Sequence of chain 1.XA:
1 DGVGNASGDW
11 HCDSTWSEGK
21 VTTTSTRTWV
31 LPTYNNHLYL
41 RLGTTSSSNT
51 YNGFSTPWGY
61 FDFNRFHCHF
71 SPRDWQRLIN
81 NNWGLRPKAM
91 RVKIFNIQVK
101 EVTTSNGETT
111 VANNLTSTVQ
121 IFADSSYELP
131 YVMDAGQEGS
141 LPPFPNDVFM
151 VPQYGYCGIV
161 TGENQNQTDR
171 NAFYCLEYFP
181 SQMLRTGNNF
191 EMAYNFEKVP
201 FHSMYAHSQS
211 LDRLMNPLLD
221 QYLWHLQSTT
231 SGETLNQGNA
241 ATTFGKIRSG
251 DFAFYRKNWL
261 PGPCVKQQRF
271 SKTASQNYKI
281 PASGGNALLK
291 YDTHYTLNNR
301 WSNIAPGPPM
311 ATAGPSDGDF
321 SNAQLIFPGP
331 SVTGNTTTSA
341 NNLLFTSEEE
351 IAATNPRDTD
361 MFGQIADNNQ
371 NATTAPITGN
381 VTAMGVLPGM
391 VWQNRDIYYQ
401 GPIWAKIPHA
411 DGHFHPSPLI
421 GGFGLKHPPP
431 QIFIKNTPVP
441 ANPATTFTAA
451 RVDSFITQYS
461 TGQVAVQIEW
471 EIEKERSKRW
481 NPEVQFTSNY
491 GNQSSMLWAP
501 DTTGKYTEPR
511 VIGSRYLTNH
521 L

Binding-site contacts:
Ligand atom N6 contacts residue PRO200 of chain 1.XA at 4.4 Å.
Ligand atom C1' contacts residue PRO416 of chain 1.XA at 4.5 Å (hydrophobic).
Ligand atom N6 contacts residue GLY424 of chain 1.XA at 3.8 Å.
Ligand atom O3P contacts residue LYS198 of chain 1.XA at 4.5 Å.
Ligand atom C2 contacts residue PRO200 of chain 1.XA at 4.1 Å (hydrophobic).
Ligand atom N7 contacts residue SER417 of chain 1.XA at 4.4 Å.
Ligand atom N1 contacts residue PRO416 of chain 1.XA at 3.2 Å (h-bond).
Ligand atom C2 contacts residue VAL199 of chain 1.XA at 4.2 Å (hydrophobic).
Ligand atom C2 contacts residue GLY424 of chain 1.XA at 4.1 Å.
Ligand atom C6 contacts residue PRO200 of chain 1.XA at 4.0 Å (hydrophobic).
Ligand atom C8 contacts residue PRO200 of chain 1.XA at 4.4 Å (hydrophobic).
Ligand atom C6 contacts residue SER417 of chain 1.XA at 4.5 Å.
Ligand atom N1 contacts residue PRO200 of chain 1.XA at 4.1 Å.
Ligand atom N6 contacts residue SER417 of chain 1.XA at 3.8 Å.
Ligand atom N1 contacts residue VAL199 of chain 1.XA at 3.7 Å.
Ligand atom C5 contacts residue PRO200 of chain 1.XA at 3.8 Å (hydrophobic).
Ligand atom N9 contacts residue PRO200 of chain 1.XA at 4.4 Å.
Ligand atom N6 contacts residue VAL199 of chain 1.XA at 4.5 Å.
Ligand atom C4 contacts residue PRO416 of chain 1.XA at 4.0 Å (hydrophobic).
Ligand atom C5 contacts residue PRO416 of chain 1.XA at 3.6 Å (hydrophobic).
Ligand atom N3 contacts residue PRO416 of chain 1.XA at 4.1 Å.
Ligand atom C6 contacts residue PRO416 of chain 1.XA at 3.0 Å (hydrophobic).
Ligand atom N1 contacts residue GLY424 of chain 1.XA at 3.5 Å (h-bond).
Ligand atom O3P contacts residue PRO200 of chain 1.XA at 3.9 Å.
Ligand atom N7 contacts residue PRO200 of chain 1.XA at 4.0 Å.
Ligand atom N7 contacts residue PRO416 of chain 1.XA at 4.4 Å.
Ligand atom C2' contacts residue HIS415 of chain 1.XA at 3.9 Å.
Ligand atom C6 contacts residue GLY424 of chain 1.XA at 4.5 Å.
Ligand atom N7 contacts residue ASN394 of chain 1.XA at 4.3 Å.
Ligand atom P contacts residue PRO200 of chain 1.XA at 4.5 Å.
Ligand atom N3 contacts residue PRO200 of chain 1.XA at 4.2 Å.
Ligand atom C4 contacts residue PRO200 of chain 1.XA at 4.1 Å (hydrophobic).
Ligand atom N7 contacts residue HIS415 of chain 1.XA at 3.8 Å.
Ligand atom C8 contacts residue HIS415 of chain 1.XA at 3.6 Å.
Ligand atom O1P contacts residue PRO200 of chain 1.XA at 4.1 Å.
Ligand atom N6 contacts residue PRO416 of chain 1.XA at 3.1 Å (h-bond).
Ligand atom N9 contacts residue PRO416 of chain 1.XA at 4.2 Å.
Ligand atom C2 contacts residue PRO416 of chain 1.XA at 3.9 Å (hydrophobic).
Ligand atom C6 contacts residue VAL199 of chain 1.XA at 4.3 Å (hydrophobic).

A small-molecule ligand and the protein it binds are described below.
Small molecule (SMILES): Nc1ncnc2c1ncn2[C@H]1C[C@H](O)[C@@H](COP(=O)(O)O)O1